A small-molecule ligand and the protein it binds are described below.
Small molecule (SMILES): CC(=O)N[C@H]1[C@H](O[C@H]2[C@H](O)[C@@H](NC(C)=O)CO[C@@H]2CO)O[C@H](CO)[C@@H](O)[C@@H]1O

Binding-site contacts:
Ligand atom C6 contacts residue SER803 of chain 1.A at 3.6 Å.
Ligand atom C5 contacts residue GLN804 of chain 1.A at 4.2 Å.
Ligand atom C4 contacts residue ASN801 of chain 1.A at 4.2 Å.
Ligand atom C1 contacts residue ASN801 of chain 1.A at 1.4 Å.
Ligand atom C8 contacts residue GLN804 of chain 1.A at 4.3 Å.
Ligand atom C1 contacts residue SER803 of chain 1.A at 3.7 Å.
Ligand atom C3 contacts residue ASN801 of chain 1.A at 3.8 Å.
Ligand atom O5 contacts residue SER803 of chain 1.A at 3.3 Å (h-bond).
Ligand atom N2 contacts residue ASN801 of chain 1.A at 3.0 Å (h-bond).
Ligand atom O5 contacts residue ASN801 of chain 1.A at 2.3 Å (h-bond).
Ligand atom O6 contacts residue GLN804 of chain 1.A at 4.4 Å.
Ligand atom C6 contacts residue GLN804 of chain 1.A at 3.5 Å.
Ligand atom C2 contacts residue ASN801 of chain 1.A at 2.5 Å.
Ligand atom O7 contacts residue ASN801 of chain 1.A at 3.9 Å.
Ligand atom C5 contacts residue ASN801 of chain 1.A at 3.6 Å.
Ligand atom C5 contacts residue SER803 of chain 1.A at 3.3 Å.
Ligand atom C7 contacts residue ASN801 of chain 1.A at 3.6 Å.

Sequence of chain 1.A:
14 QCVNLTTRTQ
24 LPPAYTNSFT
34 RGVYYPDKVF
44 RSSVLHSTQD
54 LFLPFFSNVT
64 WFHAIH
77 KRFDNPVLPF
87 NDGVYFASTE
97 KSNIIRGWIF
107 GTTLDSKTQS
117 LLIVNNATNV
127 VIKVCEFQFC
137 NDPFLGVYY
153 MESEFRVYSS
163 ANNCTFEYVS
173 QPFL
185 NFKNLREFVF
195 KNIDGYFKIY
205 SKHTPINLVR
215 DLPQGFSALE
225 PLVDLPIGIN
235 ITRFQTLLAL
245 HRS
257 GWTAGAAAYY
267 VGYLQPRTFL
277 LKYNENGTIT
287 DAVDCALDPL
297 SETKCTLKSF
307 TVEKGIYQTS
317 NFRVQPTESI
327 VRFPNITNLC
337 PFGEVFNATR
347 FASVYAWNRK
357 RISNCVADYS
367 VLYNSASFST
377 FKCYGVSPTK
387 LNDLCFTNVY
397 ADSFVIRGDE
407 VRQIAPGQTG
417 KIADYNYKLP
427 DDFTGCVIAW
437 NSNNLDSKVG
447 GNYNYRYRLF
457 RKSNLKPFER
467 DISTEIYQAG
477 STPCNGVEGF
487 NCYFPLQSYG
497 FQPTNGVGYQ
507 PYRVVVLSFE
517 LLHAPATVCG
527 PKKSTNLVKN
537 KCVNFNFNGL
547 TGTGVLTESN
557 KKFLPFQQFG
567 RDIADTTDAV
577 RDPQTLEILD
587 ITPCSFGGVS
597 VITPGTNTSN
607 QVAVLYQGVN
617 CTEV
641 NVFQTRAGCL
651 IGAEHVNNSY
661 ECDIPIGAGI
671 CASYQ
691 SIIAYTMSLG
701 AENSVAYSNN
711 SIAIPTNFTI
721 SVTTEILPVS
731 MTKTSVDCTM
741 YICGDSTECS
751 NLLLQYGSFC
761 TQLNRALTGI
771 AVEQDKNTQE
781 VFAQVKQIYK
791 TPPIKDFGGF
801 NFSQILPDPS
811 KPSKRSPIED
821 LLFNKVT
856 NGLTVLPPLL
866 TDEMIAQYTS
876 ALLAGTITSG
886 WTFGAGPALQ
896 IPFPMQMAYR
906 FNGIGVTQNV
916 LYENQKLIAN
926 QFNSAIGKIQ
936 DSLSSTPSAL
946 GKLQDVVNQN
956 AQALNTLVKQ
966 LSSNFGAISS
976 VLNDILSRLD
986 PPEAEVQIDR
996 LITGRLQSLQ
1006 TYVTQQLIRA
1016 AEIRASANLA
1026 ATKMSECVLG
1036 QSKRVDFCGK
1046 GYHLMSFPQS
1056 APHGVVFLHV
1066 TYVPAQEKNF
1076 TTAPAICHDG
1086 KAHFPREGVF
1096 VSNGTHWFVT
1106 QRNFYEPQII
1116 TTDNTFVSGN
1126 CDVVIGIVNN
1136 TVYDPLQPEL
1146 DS